The protein below binds the small molecule below.
Small molecule (SMILES): CC(=O)N[C@@H]1[C@@H](O)[C@@H](O)[C@@H](CO)O[C@H]1O

Sequence of chain 1.B:
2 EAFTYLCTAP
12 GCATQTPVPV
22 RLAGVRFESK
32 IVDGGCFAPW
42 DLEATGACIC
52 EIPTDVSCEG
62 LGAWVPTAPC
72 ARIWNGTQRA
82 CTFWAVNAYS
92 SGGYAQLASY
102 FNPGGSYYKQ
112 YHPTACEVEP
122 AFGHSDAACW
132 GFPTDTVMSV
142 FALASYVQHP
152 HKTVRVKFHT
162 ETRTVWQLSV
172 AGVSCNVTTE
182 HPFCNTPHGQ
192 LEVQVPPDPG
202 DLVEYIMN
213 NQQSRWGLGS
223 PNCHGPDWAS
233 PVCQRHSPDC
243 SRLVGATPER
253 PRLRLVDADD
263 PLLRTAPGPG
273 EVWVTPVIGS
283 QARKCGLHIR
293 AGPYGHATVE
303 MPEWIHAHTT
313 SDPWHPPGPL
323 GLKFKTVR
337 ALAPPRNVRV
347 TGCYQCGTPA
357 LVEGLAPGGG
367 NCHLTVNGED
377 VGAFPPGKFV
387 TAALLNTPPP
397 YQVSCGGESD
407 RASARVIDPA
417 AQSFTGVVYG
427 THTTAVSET

Binding-site contacts:
Ligand atom C7 contacts residue NGA1 of chain 1.DA at 4.4 Å.
Ligand atom C1 contacts residue THR429 of chain 1.B at 1.4 Å.
Ligand atom O7 contacts residue NGA1 of chain 1.DA at 4.3 Å.
Ligand atom C5 contacts residue HIS290 of chain 1.C at 4.5 Å.
Ligand atom O7 contacts residue THR429 of chain 1.B at 2.5 Å (h-bond).
Ligand atom C4 contacts residue THR429 of chain 1.B at 4.3 Å.
Ligand atom C2 contacts residue THR429 of chain 1.B at 2.5 Å.
Ligand atom O5 contacts residue THR429 of chain 1.B at 2.4 Å (h-bond).
Ligand atom N2 contacts residue THR429 of chain 1.B at 3.0 Å (h-bond).
Ligand atom O5 contacts residue HIS290 of chain 1.C at 3.7 Å.
Ligand atom O6 contacts residue HIS290 of chain 1.C at 3.2 Å.
Ligand atom O6 contacts residue THR429 of chain 1.B at 4.2 Å.
Ligand atom C8 contacts residue THR429 of chain 1.B at 4.1 Å.
Ligand atom O7 contacts residue THR430 of chain 1.B at 4.3 Å.
Ligand atom C5 contacts residue THR429 of chain 1.B at 3.7 Å.
Ligand atom O6 contacts residue ARG292 of chain 1.C at 3.8 Å.
Ligand atom C6 contacts residue HIS290 of chain 1.C at 3.9 Å.
Ligand atom C3 contacts residue THR429 of chain 1.B at 3.7 Å.
Ligand atom C7 contacts residue THR429 of chain 1.B at 3.2 Å.
Ligand atom C8 contacts residue NGA1 of chain 1.DA at 3.6 Å.

Sequence of chain 1.C:
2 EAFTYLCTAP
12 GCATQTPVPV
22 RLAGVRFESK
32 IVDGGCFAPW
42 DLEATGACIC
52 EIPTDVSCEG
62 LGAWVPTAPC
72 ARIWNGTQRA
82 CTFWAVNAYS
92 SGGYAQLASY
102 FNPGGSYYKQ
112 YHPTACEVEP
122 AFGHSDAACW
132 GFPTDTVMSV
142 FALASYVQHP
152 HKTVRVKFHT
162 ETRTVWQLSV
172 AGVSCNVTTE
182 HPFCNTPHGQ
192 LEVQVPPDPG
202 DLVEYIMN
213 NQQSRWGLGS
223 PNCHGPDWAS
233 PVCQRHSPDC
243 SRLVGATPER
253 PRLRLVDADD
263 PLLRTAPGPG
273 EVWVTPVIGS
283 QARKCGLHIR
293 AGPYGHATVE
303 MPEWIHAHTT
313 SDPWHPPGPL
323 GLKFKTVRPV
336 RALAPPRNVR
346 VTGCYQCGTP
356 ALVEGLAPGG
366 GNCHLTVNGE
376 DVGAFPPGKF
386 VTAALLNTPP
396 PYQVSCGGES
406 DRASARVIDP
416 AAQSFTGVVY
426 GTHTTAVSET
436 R